This protein binds this small molecule.
Small molecule (SMILES): CC(=O)N[C@@H]1[C@@H](O)[C@H](O)[C@@H](CO)O[C@H]1O

Binding-site contacts:
Ligand atom C1 contacts residue ASN92 of chain 1.C at 1.4 Å.
Ligand atom C5 contacts residue ASN92 of chain 1.C at 3.6 Å.
Ligand atom O7 contacts residue ASN92 of chain 1.C at 3.2 Å (h-bond).
Ligand atom O5 contacts residue GLU73 of chain 1.C at 4.1 Å.
Ligand atom O5 contacts residue ASN75 of chain 1.C at 3.0 Å (h-bond).
Ligand atom C1 contacts residue GLU73 of chain 1.C at 3.7 Å.
Ligand atom C3 contacts residue ASN92 of chain 1.C at 3.8 Å.
Ligand atom C2 contacts residue ASN92 of chain 1.C at 2.4 Å.
Ligand atom C6 contacts residue ASN75 of chain 1.C at 4.2 Å.
Ligand atom O5 contacts residue ASN92 of chain 1.C at 2.3 Å (h-bond).
Ligand atom C8 contacts residue ASN92 of chain 1.C at 4.5 Å.
Ligand atom O6 contacts residue ASN75 of chain 1.C at 4.2 Å.
Ligand atom N2 contacts residue GLU73 of chain 1.C at 4.3 Å.
Ligand atom C7 contacts residue GLU73 of chain 1.C at 4.0 Å.
Ligand atom O7 contacts residue ASN74 of chain 1.C at 4.0 Å.
Ligand atom C4 contacts residue GLU73 of chain 1.C at 4.3 Å.
Ligand atom N2 contacts residue ASN92 of chain 1.C at 2.9 Å (h-bond).
Ligand atom C1 contacts residue ASN75 of chain 1.C at 3.7 Å.
Ligand atom C4 contacts residue ASN92 of chain 1.C at 4.2 Å.
Ligand atom C7 contacts residue ASN92 of chain 1.C at 3.3 Å.
Ligand atom C2 contacts residue GLU73 of chain 1.C at 3.8 Å.
Ligand atom O7 contacts residue GLU73 of chain 1.C at 3.0 Å (salt-bridge).
Ligand atom C5 contacts residue ASN75 of chain 1.C at 4.2 Å.

Sequence of chain 1.C:
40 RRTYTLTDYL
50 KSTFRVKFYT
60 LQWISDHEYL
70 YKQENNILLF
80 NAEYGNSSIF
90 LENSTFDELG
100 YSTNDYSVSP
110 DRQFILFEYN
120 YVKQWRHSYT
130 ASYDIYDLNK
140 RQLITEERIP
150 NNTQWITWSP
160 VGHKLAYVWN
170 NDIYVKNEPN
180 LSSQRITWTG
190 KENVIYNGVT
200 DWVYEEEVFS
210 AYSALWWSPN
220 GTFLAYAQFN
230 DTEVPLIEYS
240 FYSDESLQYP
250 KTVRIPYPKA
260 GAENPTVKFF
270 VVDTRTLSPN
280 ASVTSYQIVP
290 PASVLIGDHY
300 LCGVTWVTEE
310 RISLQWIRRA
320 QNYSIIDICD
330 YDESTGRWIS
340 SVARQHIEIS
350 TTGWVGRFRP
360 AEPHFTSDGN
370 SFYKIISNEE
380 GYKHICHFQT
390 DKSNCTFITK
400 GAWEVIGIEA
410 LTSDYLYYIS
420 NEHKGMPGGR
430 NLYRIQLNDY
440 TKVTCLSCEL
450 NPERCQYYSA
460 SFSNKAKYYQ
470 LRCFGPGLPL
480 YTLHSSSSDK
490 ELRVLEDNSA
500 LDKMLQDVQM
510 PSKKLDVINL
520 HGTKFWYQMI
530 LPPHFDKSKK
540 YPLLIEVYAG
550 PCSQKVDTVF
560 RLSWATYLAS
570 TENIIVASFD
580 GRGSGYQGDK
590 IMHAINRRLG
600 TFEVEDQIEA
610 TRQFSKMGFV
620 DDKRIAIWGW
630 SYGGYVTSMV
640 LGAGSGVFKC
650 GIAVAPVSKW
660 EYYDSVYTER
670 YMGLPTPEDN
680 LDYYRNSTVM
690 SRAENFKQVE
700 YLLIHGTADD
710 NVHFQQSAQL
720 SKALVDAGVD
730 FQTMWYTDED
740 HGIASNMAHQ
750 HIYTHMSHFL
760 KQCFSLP